Sequence of chain 1.B:
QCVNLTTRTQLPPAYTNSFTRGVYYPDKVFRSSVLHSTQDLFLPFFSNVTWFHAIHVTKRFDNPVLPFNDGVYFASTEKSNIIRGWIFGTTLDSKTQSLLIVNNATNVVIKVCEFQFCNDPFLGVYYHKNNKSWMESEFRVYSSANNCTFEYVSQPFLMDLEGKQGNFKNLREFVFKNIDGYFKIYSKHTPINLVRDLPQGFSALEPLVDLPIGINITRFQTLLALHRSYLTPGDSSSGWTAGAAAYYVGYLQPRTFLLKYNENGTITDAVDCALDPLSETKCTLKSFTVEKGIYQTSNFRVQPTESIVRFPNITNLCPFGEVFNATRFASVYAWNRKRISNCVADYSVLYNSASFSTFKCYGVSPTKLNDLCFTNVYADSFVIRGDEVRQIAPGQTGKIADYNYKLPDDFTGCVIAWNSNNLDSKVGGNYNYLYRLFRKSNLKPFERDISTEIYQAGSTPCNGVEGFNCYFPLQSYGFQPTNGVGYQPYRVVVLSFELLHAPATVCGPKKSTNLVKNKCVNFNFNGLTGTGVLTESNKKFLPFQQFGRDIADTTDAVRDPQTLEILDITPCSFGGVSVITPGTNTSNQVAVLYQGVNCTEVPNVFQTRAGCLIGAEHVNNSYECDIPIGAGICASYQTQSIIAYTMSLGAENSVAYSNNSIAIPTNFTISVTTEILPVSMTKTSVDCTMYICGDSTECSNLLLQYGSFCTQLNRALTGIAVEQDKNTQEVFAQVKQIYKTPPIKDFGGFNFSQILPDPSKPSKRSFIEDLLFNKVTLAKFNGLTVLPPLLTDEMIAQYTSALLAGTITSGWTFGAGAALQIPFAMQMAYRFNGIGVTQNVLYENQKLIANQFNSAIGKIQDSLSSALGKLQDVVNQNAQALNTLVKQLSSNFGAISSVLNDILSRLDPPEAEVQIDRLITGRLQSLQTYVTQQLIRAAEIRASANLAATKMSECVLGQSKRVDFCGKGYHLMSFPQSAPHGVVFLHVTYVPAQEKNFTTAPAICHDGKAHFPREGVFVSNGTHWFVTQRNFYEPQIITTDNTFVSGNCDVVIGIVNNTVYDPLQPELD

Binding-site contacts:
Ligand atom C1 contacts residue THR649 of chain 1.B at 3.7 Å.
Ligand atom C5 contacts residue THR649 of chain 1.B at 4.1 Å.
Ligand atom C5 contacts residue ASN647 of chain 1.B at 3.7 Å.
Ligand atom O5 contacts residue THR649 of chain 1.B at 3.4 Å (h-bond).
Ligand atom C1 contacts residue ASN647 of chain 1.B at 1.4 Å.
Ligand atom C8 contacts residue ASN647 of chain 1.B at 4.2 Å.
Ligand atom O7 contacts residue ASN647 of chain 1.B at 3.0 Å (h-bond).
Ligand atom N2 contacts residue ASN647 of chain 1.B at 2.9 Å (h-bond).
Ligand atom C3 contacts residue ASN647 of chain 1.B at 3.8 Å.
Ligand atom O5 contacts residue ASN647 of chain 1.B at 2.4 Å (h-bond).
Ligand atom C7 contacts residue ASN647 of chain 1.B at 3.1 Å.
Ligand atom O6 contacts residue THR649 of chain 1.B at 3.7 Å.
Ligand atom C2 contacts residue ASN647 of chain 1.B at 2.4 Å.
Ligand atom C4 contacts residue ASN647 of chain 1.B at 4.2 Å.

The small molecule below binds the protein below.
Small molecule (SMILES): CC(=O)N[C@@H]1[C@@H](O)[C@H](O)[C@@H](CO)O[C@H]1O